Binding-site contacts:
Ligand atom C7 contacts residue ASN85 of chain 1.F at 3.7 Å.
Ligand atom N2 contacts residue ASN85 of chain 1.F at 3.1 Å (h-bond).
Ligand atom C1 contacts residue SER87 of chain 1.F at 4.3 Å.
Ligand atom C6 contacts residue SER87 of chain 1.F at 3.5 Å.
Ligand atom C3 contacts residue ASN85 of chain 1.F at 3.8 Å.
Ligand atom C2 contacts residue ASN85 of chain 1.F at 2.5 Å.
Ligand atom C5 contacts residue SER87 of chain 1.F at 3.9 Å.
Ligand atom C4 contacts residue ASN85 of chain 1.F at 4.2 Å.
Ligand atom O5 contacts residue ASN85 of chain 1.F at 2.3 Å (h-bond).
Ligand atom C1 contacts residue ASN85 of chain 1.F at 1.4 Å.
Ligand atom C5 contacts residue ASN85 of chain 1.F at 3.7 Å.
Ligand atom O7 contacts residue ASN85 of chain 1.F at 3.9 Å.
Ligand atom O6 contacts residue SER87 of chain 1.F at 4.4 Å.
Ligand atom O5 contacts residue SER87 of chain 1.F at 3.8 Å.

This protein binds this small molecule.
Small molecule (SMILES): CC(=O)N[C@@H]1[C@@H](O)[C@H](O)[C@@H](CO)O[C@H]1O

Sequence of chain 1.F:
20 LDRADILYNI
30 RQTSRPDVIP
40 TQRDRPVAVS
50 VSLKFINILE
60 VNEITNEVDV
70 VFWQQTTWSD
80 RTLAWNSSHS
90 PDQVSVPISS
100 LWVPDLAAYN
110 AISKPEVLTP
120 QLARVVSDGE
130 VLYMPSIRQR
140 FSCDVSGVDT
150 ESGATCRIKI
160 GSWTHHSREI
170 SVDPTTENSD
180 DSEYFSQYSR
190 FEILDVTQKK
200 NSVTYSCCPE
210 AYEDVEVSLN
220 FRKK